This small molecule binds to this protein.
Small molecule (SMILES): CC(=O)N[C@H]1[C@H](O[C@H]2[C@H](O)[C@@H](NC(C)=O)CO[C@@H]2CO)O[C@H](CO)[C@@H](O)[C@@H]1O

Binding-site contacts:
Ligand atom C3 contacts residue ASN35 of chain 2.B at 3.8 Å.
Ligand atom C2 contacts residue ASN35 of chain 2.B at 2.4 Å.
Ligand atom O5 contacts residue THR37 of chain 2.B at 4.4 Å.
Ligand atom O5 contacts residue ASN35 of chain 2.B at 2.4 Å (h-bond).
Ligand atom N2 contacts residue ASN35 of chain 2.B at 2.9 Å (h-bond).
Ligand atom O7 contacts residue ASN35 of chain 2.B at 3.1 Å (h-bond).
Ligand atom C5 contacts residue THR37 of chain 2.B at 4.3 Å.
Ligand atom O5 contacts residue ALA38 of chain 2.B at 3.7 Å.
Ligand atom C1 contacts residue ALA38 of chain 2.B at 4.4 Å (hydrophobic).
Ligand atom C4 contacts residue ASN35 of chain 2.B at 4.2 Å.
Ligand atom C1 contacts residue ASN35 of chain 2.B at 1.4 Å.
Ligand atom C6 contacts residue ALA38 of chain 2.B at 4.5 Å (hydrophobic).
Ligand atom C1 contacts residue THR37 of chain 2.B at 4.2 Å.
Ligand atom O7 contacts residue THR37 of chain 2.B at 4.3 Å.
Ligand atom C5 contacts residue ASN35 of chain 2.B at 3.7 Å.
Ligand atom O6 contacts residue ALA38 of chain 2.B at 3.6 Å.
Ligand atom C7 contacts residue ASN35 of chain 2.B at 3.3 Å.

Sequence of chain 2.B:
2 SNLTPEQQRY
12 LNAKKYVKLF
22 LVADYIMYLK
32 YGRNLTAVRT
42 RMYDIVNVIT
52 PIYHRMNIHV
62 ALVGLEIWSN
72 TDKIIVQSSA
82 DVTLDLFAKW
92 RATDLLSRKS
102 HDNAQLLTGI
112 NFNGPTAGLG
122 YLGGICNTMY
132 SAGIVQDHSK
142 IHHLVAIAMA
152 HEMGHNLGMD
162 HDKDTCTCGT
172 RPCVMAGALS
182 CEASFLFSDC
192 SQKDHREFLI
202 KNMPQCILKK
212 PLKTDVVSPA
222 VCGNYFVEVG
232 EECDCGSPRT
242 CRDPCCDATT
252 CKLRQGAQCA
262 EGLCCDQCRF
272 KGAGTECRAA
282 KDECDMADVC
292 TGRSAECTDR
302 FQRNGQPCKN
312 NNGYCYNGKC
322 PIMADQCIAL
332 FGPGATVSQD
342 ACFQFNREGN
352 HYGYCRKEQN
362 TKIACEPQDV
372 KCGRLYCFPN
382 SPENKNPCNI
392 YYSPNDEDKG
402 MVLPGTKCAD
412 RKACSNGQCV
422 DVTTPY